A small-molecule ligand and the protein it binds are described below.
Small molecule (SMILES): Cc1ccc(NC(=O)c2ccc(CN3CCN(C)CC3)cc2)cc1Nc1nccc(-c2cccnc2)n1

Sequence of chain 1.A:
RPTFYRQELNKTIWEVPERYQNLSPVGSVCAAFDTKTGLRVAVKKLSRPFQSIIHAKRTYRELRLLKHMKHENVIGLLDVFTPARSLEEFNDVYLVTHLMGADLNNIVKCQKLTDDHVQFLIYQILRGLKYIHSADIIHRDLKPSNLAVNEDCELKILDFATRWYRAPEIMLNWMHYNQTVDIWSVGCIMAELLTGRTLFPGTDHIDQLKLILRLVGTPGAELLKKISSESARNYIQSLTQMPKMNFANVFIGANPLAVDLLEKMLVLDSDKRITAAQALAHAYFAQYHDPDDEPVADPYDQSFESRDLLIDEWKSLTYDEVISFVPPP

Binding-site contacts:
Ligand atom C25 contacts residue ASP164 of chain 1.A at 3.4 Å.
Ligand atom N3 contacts residue LEU104 of chain 1.A at 3.3 Å.
Ligand atom C16 contacts residue GLU67 of chain 1.A at 3.5 Å.
Ligand atom C52 contacts residue ASP164 of chain 1.A at 3.1 Å.
Ligand atom C2 contacts residue LEU104 of chain 1.A at 3.5 Å (hydrophobic).
Ligand atom C17 contacts residue GLU67 of chain 1.A at 3.4 Å.
Ligand atom C17 contacts residue LYS49 of chain 1.A at 3.7 Å.
Ligand atom C50 contacts residue ILE143 of chain 1.A at 3.4 Å (hydrophobic).
Ligand atom C29 contacts residue ASP164 of chain 1.A at 3.6 Å.
Ligand atom N3 contacts residue MET105 of chain 1.A at 2.6 Å (h-bond).
Ligand atom N13 contacts residue ILE80 of chain 1.A at 3.7 Å.
Ligand atom C6 contacts residue VAL26 of chain 1.A at 3.6 Å (hydrophobic).
Ligand atom C12 contacts residue PHE165 of chain 1.A at 3.6 Å (hydrophobic).
Ligand atom C54 contacts residue HIS144 of chain 1.A at 3.7 Å.
Ligand atom O29 contacts residue LEU163 of chain 1.A at 3.5 Å.
Ligand atom C49 contacts residue ILE142 of chain 1.A at 3.5 Å (hydrophobic).
Ligand atom C25 contacts residue GLU67 of chain 1.A at 3.6 Å.
Ligand atom O29 contacts residue ASP164 of chain 1.A at 3.1 Å (salt-bridge).
Ligand atom C23 contacts residue ASP164 of chain 1.A at 3.6 Å.
Ligand atom C17 contacts residue LEU71 of chain 1.A at 3.6 Å (hydrophobic).
Ligand atom C20 contacts residue ALA47 of chain 1.A at 3.7 Å (hydrophobic).
Ligand atom N8 contacts residue ALA47 of chain 1.A at 3.7 Å.
Ligand atom C20 contacts residue THR102 of chain 1.A at 3.5 Å.
Ligand atom N13 contacts residue THR102 of chain 1.A at 3.0 Å (h-bond).
Ligand atom C1 contacts residue VAL26 of chain 1.A at 3.7 Å (hydrophobic).
Ligand atom N21 contacts residue LEU71 of chain 1.A at 3.5 Å.
Ligand atom N51 contacts residue HIS144 of chain 1.A at 3.4 Å (h-bond).
Ligand atom N51 contacts residue ILE143 of chain 1.A at 3.6 Å.
Ligand atom C53 contacts residue ASP164 of chain 1.A at 3.2 Å.
Ligand atom N21 contacts residue GLU67 of chain 1.A at 2.8 Å (salt-bridge).
Ligand atom C52 contacts residue HIS144 of chain 1.A at 3.0 Å.
Ligand atom C26 contacts residue ASP164 of chain 1.A at 3.5 Å.
Ligand atom C49 contacts residue ILE143 of chain 1.A at 3.4 Å (hydrophobic).
Ligand atom N21 contacts residue ASP164 of chain 1.A at 3.5 Å (salt-bridge).
Ligand atom O29 contacts residue ILE80 of chain 1.A at 3.6 Å.
Ligand atom C2 contacts residue MET105 of chain 1.A at 3.0 Å (hydrophobic).
Ligand atom C14 contacts residue THR102 of chain 1.A at 3.6 Å.
Ligand atom C4 contacts residue MET105 of chain 1.A at 3.3 Å (hydrophobic).
Ligand atom C22 contacts residue ASP164 of chain 1.A at 3.2 Å.
Ligand atom C29 contacts residue ILE80 of chain 1.A at 3.7 Å (hydrophobic).